Binding-site contacts:
Ligand atom CD2 contacts residue HIS70 of chain 1.C at 3.3 Å.
Ligand atom O contacts residue TYR7 of chain 1.C at 3.4 Å.
Ligand atom CD1 contacts residue HIS70 of chain 1.C at 3.3 Å.
Ligand atom CG2 contacts residue GLU63 of chain 1.C at 3.0 Å.
Ligand atom OH contacts residue ASP116 of chain 1.C at 2.6 Å (salt-bridge).
Ligand atom CA contacts residue GLU63 of chain 1.C at 3.5 Å.
Ligand atom CD1 contacts residue ARG114 of chain 1.C at 3.5 Å.
Ligand atom CA contacts residue ASN77 of chain 1.C at 3.5 Å.
Ligand atom O contacts residue THR143 of chain 1.C at 2.6 Å (h-bond).
Ligand atom N contacts residue TYR99 of chain 1.C at 3.2 Å (h-bond).
Ligand atom N contacts residue GLU63 of chain 1.C at 2.7 Å (salt-bridge).
Ligand atom N contacts residue MET5 of chain 1.C at 3.5 Å.
Ligand atom CG contacts residue ARG163 of chain 1.C at 3.5 Å.
Ligand atom OE1 contacts residue ARG156 of chain 1.C at 2.9 Å (salt-bridge).
Ligand atom OE2 contacts residue ARG156 of chain 1.C at 3.3 Å.
Ligand atom N contacts residue ARG163 of chain 1.C at 3.2 Å (salt-bridge).
Ligand atom CB contacts residue THR143 of chain 1.C at 3.4 Å.
Ligand atom CD2 contacts residue ASN77 of chain 1.C at 3.5 Å.
Ligand atom C contacts residue LYS146 of chain 1.C at 3.5 Å.
Ligand atom CZ contacts residue ASP116 of chain 1.C at 3.5 Å.
Ligand atom N contacts residue TYR171 of chain 1.C at 3.0 Å (h-bond).
Ligand atom OXT contacts residue LYS146 of chain 1.C at 2.8 Å (salt-bridge).
Ligand atom O contacts residue LYS146 of chain 1.C at 3.1 Å (salt-bridge).
Ligand atom C contacts residue TYR7 of chain 1.C at 3.5 Å (hydrophobic).
Ligand atom O contacts residue ASN77 of chain 1.C at 3.3 Å (h-bond).
Ligand atom O contacts residue THR73 of chain 1.C at 3.4 Å.
Ligand atom O contacts residue THR73 of chain 1.C at 3.4 Å.
Ligand atom N contacts residue ASN77 of chain 1.C at 2.9 Å (h-bond).
Ligand atom O contacts residue TRP147 of chain 1.C at 2.8 Å (h-bond).
Ligand atom CG2 contacts residue ASN66 of chain 1.C at 3.2 Å.
Ligand atom OG1 contacts residue MET67 of chain 1.C at 3.3 Å.
Ligand atom O contacts residue TYR84 of chain 1.C at 2.8 Å (h-bond).
Ligand atom N contacts residue TYR7 of chain 1.C at 3.3 Å (h-bond).
Ligand atom C contacts residue TYR84 of chain 1.C at 3.5 Å (hydrophobic).
Ligand atom C contacts residue LYS146 of chain 1.C at 3.5 Å.
Ligand atom O contacts residue TYR159 of chain 1.C at 2.6 Å (h-bond).
Ligand atom O contacts residue ASN66 of chain 1.C at 3.1 Å (h-bond).
Ligand atom OG1 contacts residue TYR99 of chain 1.C at 2.7 Å (h-bond).
Ligand atom O contacts residue ASN66 of chain 1.C at 3.4 Å (h-bond).
Ligand atom CD2 contacts residue GLN62 of chain 1.C at 3.4 Å.

Sequence of chain 1.C:
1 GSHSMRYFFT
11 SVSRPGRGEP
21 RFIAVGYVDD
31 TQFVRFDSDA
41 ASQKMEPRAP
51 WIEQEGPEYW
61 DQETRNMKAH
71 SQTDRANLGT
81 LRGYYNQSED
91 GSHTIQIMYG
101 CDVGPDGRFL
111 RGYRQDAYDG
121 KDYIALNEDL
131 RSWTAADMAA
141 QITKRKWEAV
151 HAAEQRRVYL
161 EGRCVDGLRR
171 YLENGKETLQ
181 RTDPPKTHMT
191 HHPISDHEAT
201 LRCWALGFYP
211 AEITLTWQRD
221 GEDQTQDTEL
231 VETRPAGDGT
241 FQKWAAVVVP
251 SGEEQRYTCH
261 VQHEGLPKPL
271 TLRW

A small-molecule ligand and the protein it binds are described below.
Small molecule (SMILES): CC(C)C[C@H](NC(=O)[C@H](CCCCN)NC(=O)[C@H](CC(C)C)NC(=O)[C@H](CCC(=O)O)NC(=O)[C@@H](NC(=O)[C@@H](N)CS)[C@@H](C)O)C(=O)N[C@@H](CO)C(=O)N[C@@H](CC(=O)O)C(=O)N[C@@H](Cc1ccc(O)cc1)C(=O)O